Binding-site contacts:
Ligand atom C7 contacts residue ASN222 of chain 1.I at 3.2 Å.
Ligand atom C8 contacts residue ASN222 of chain 1.I at 4.1 Å.
Ligand atom O7 contacts residue LEU221 of chain 1.I at 3.8 Å.
Ligand atom C7 contacts residue SER405 of chain 1.I at 4.3 Å.
Ligand atom C3 contacts residue ILE404 of chain 1.I at 4.2 Å (hydrophobic).
Ligand atom O6 contacts residue GLY337 of chain 1.I at 4.2 Å.
Ligand atom O4 contacts residue LYS167 of chain 1.I at 3.9 Å.
Ligand atom N2 contacts residue ASN222 of chain 1.I at 2.9 Å (h-bond).
Ligand atom C1 contacts residue SER405 of chain 1.I at 4.1 Å.
Ligand atom C4 contacts residue ILE404 of chain 1.I at 3.9 Å (hydrophobic).
Ligand atom C5 contacts residue ILE404 of chain 1.I at 3.3 Å (hydrophobic).
Ligand atom C2 contacts residue ASN222 of chain 1.I at 2.4 Å.
Ligand atom O4 contacts residue ILE404 of chain 1.I at 3.8 Å.
Ligand atom C1 contacts residue ASN222 of chain 1.I at 1.4 Å.
Ligand atom C7 contacts residue LEU221 of chain 1.I at 4.0 Å (hydrophobic).
Ligand atom C4 contacts residue ASN222 of chain 1.I at 4.3 Å.
Ligand atom O5 contacts residue ASN222 of chain 1.I at 2.4 Å (h-bond).
Ligand atom O7 contacts residue ASN222 of chain 1.I at 3.0 Å (h-bond).
Ligand atom O3 contacts residue CYS336 of chain 1.I at 4.4 Å.
Ligand atom O5 contacts residue ILE404 of chain 1.I at 4.2 Å.
Ligand atom C3 contacts residue ASN222 of chain 1.I at 3.8 Å.
Ligand atom C1 contacts residue ILE404 of chain 1.I at 4.4 Å (hydrophobic).
Ligand atom C5 contacts residue ASN222 of chain 1.I at 3.7 Å.
Ligand atom C8 contacts residue LEU221 of chain 1.I at 3.7 Å (hydrophobic).
Ligand atom C6 contacts residue ILE404 of chain 1.I at 4.0 Å (hydrophobic).
Ligand atom O7 contacts residue SER405 of chain 1.I at 3.4 Å (h-bond).
Ligand atom C8 contacts residue ASN335 of chain 1.I at 3.7 Å.

Sequence of chain 1.I:
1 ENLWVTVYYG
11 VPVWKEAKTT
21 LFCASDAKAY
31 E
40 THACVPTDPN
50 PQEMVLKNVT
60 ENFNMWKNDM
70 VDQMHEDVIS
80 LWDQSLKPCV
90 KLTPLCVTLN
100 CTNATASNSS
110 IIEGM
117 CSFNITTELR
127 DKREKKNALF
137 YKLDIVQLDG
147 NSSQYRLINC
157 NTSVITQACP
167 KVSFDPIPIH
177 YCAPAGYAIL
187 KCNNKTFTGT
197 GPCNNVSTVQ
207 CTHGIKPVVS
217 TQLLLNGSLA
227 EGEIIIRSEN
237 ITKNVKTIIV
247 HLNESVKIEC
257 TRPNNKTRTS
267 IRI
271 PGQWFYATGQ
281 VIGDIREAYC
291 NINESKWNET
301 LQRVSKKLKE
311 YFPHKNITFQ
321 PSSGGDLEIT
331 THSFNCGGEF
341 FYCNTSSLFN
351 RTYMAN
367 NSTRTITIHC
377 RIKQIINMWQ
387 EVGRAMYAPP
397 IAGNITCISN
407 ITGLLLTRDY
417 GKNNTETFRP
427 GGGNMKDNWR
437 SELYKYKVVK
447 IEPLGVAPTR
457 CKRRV

The protein below binds the small molecule below.
Small molecule (SMILES): CC(=O)N[C@H]1[C@H](O[C@H]2[C@H](O)[C@@H](NC(C)=O)CO[C@@H]2CO)O[C@H](CO)[C@@H](O[C@@H]2O[C@H](CO)[C@@H](O)[C@H](O[C@H]3O[C@H](CO)[C@@H](O)[C@H](O)[C@@H]3O)[C@@H]2O)[C@@H]1O